Binding-site contacts:
Ligand atom C3 contacts residue ASN330 of chain 1.A at 3.5 Å.
Ligand atom O3 contacts residue ASN330 of chain 1.A at 4.3 Å.
Ligand atom C8 contacts residue ASN330 of chain 1.A at 4.4 Å.
Ligand atom C8 contacts residue LEU132 of chain 1.A at 4.1 Å (hydrophobic).
Ligand atom C1 contacts residue ASN135 of chain 1.A at 1.5 Å.
Ligand atom C1 contacts residue ASN330 of chain 1.A at 4.3 Å.
Ligand atom C2 contacts residue ASN135 of chain 1.A at 2.5 Å.
Ligand atom C7 contacts residue ASN135 of chain 1.A at 3.6 Å.
Ligand atom C8 contacts residue GLY131 of chain 1.A at 4.0 Å.
Ligand atom O3 contacts residue ALA327 of chain 1.A at 4.0 Å.
Ligand atom C7 contacts residue GLY131 of chain 1.A at 4.4 Å.
Ligand atom C7 contacts residue ALA327 of chain 1.A at 4.2 Å (hydrophobic).
Ligand atom C2 contacts residue ASN330 of chain 1.A at 4.4 Å.
Ligand atom O3 contacts residue THR326 of chain 1.A at 3.9 Å.
Ligand atom O7 contacts residue ASN135 of chain 1.A at 3.6 Å.
Ligand atom O6 contacts residue THR326 of chain 1.A at 3.5 Å (h-bond).
Ligand atom O6 contacts residue GLU323 of chain 1.A at 4.4 Å.
Ligand atom C1 contacts residue GLY131 of chain 1.A at 4.5 Å.
Ligand atom N2 contacts residue GLY131 of chain 1.A at 4.2 Å.
Ligand atom O5 contacts residue ASN135 of chain 1.A at 2.4 Å (h-bond).
Ligand atom C5 contacts residue ASN135 of chain 1.A at 3.7 Å.
Ligand atom C4 contacts residue ASN330 of chain 1.A at 3.5 Å.
Ligand atom C4 contacts residue ASN135 of chain 1.A at 4.2 Å.
Ligand atom C3 contacts residue ALA327 of chain 1.A at 4.3 Å (hydrophobic).
Ligand atom N2 contacts residue ALA327 of chain 1.A at 4.2 Å.
Ligand atom O4 contacts residue ASN330 of chain 1.A at 3.0 Å (h-bond).
Ligand atom C5 contacts residue ASN330 of chain 1.A at 3.4 Å.
Ligand atom C8 contacts residue ALA327 of chain 1.A at 3.8 Å (hydrophobic).
Ligand atom C8 contacts residue ILE128 of chain 1.A at 4.3 Å (hydrophobic).
Ligand atom C3 contacts residue ASN135 of chain 1.A at 3.9 Å.
Ligand atom O4 contacts residue THR326 of chain 1.A at 4.2 Å.
Ligand atom C6 contacts residue ASN330 of chain 1.A at 3.9 Å.
Ligand atom C7 contacts residue LEU132 of chain 1.A at 4.5 Å (hydrophobic).
Ligand atom C7 contacts residue ASN330 of chain 1.A at 4.1 Å.
Ligand atom O7 contacts residue ASN330 of chain 1.A at 3.7 Å.
Ligand atom N2 contacts residue ASN135 of chain 1.A at 3.1 Å (h-bond).
Ligand atom O7 contacts residue LEU132 of chain 1.A at 4.0 Å.

Sequence of chain 1.A:
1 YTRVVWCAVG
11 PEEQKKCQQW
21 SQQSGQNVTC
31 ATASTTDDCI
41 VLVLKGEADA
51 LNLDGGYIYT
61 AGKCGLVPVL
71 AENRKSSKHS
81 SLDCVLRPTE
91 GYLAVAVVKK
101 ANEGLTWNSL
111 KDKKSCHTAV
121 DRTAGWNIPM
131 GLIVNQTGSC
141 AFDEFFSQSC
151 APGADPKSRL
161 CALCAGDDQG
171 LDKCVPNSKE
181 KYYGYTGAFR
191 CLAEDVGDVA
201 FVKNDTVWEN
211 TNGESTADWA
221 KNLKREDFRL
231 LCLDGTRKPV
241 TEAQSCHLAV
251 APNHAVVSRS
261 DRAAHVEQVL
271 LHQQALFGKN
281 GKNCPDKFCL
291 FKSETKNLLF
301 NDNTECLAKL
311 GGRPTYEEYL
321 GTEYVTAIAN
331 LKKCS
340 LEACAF

The small molecule below binds the protein below.
Small molecule (SMILES): CC(=O)N[C@H]1[C@H](O[C@H]2[C@H](O)[C@@H](NC(C)=O)CO[C@@H]2CO)O[C@H](CO)[C@@H](O[C@@H]2O[C@H](CO)[C@@H](O)[C@H](O)[C@@H]2O)[C@@H]1O